Sequence of chain 1.C:
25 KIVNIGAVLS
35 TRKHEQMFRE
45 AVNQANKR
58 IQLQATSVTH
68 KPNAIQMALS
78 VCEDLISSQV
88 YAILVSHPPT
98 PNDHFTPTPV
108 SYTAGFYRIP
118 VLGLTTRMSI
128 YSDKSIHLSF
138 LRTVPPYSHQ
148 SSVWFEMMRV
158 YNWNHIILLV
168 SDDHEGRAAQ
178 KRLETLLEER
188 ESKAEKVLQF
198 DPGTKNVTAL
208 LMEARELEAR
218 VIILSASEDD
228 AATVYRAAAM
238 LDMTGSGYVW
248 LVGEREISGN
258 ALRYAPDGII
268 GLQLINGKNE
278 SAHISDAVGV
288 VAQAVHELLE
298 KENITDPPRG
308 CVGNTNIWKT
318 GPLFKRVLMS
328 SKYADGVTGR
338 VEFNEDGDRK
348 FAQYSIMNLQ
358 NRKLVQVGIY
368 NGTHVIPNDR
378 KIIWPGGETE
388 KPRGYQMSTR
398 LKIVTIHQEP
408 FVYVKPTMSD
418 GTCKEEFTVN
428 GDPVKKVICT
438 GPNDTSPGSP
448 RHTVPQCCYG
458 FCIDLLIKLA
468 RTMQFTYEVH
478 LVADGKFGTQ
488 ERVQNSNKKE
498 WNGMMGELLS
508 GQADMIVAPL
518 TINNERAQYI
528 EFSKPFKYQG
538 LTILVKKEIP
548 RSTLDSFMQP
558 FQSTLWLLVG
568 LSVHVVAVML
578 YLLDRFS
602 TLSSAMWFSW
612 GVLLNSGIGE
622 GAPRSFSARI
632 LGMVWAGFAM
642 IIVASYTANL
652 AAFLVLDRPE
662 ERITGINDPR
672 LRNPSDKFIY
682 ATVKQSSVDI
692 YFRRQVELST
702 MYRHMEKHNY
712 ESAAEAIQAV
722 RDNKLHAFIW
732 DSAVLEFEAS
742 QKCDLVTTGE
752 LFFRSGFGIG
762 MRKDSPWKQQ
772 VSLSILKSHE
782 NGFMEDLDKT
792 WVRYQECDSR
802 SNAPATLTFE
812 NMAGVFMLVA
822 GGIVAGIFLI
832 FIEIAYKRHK

This protein binds this small molecule.
Small molecule (SMILES): CC(=O)N[C@@H]1[C@@H](O)[C@H](O)[C@@H](CO)O[C@H]1O

Binding-site contacts:
Ligand atom O5 contacts residue SER278 of chain 1.C at 4.0 Å.
Ligand atom O5 contacts residue ASN276 of chain 1.C at 4.1 Å.
Ligand atom C8 contacts residue LYS275 of chain 1.C at 4.0 Å.
Ligand atom O5 contacts residue ALA279 of chain 1.C at 4.3 Å.
Ligand atom C1 contacts residue SER278 of chain 1.C at 3.6 Å.
Ligand atom C1 contacts residue ASN276 of chain 1.C at 3.7 Å.
Ligand atom O7 contacts residue LYS275 of chain 1.C at 3.3 Å (salt-bridge).
Ligand atom O6 contacts residue VAL334 of chain 1.C at 4.2 Å.
Ligand atom C6 contacts residue VAL334 of chain 1.C at 4.2 Å (hydrophobic).
Ligand atom C5 contacts residue SER278 of chain 1.C at 4.2 Å.
Ligand atom C7 contacts residue LYS275 of chain 1.C at 3.8 Å.